Sequence of chain 3.A:
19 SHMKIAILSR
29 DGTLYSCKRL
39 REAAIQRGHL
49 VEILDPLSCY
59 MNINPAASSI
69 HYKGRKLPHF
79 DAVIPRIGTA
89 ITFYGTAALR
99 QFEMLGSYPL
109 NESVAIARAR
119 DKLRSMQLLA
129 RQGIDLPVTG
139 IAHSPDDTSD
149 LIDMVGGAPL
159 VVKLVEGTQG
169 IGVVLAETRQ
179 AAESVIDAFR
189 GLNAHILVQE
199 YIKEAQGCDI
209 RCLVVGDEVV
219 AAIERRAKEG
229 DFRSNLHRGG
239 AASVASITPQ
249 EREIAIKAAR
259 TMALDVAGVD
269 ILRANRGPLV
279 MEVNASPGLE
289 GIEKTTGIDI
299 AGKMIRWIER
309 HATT

Sequence of chain 2.A:
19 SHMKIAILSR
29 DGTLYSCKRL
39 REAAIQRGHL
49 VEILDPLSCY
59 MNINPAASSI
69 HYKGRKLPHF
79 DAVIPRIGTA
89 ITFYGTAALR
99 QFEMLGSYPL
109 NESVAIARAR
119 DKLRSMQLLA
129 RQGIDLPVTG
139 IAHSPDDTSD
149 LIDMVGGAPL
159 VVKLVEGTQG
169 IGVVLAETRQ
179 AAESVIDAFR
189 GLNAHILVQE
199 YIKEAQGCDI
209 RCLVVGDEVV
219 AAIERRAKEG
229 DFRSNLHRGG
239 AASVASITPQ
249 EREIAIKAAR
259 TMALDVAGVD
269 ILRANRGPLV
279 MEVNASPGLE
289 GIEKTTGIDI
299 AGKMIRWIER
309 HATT

The small molecule below binds the protein below.
Small molecule (SMILES): N[C@@H](CCC(=O)O)C(=O)O

Binding-site contacts:
Ligand atom OE2 contacts residue ARG116 of chain 3.A at 3.5 Å.
Ligand atom CG contacts residue ARG98 of chain 2.A at 4.0 Å.
Ligand atom CG contacts residue ARG122 of chain 3.A at 3.2 Å.
Ligand atom CD contacts residue ARG116 of chain 3.A at 3.6 Å.
Ligand atom C contacts residue ARG129 of chain 3.A at 3.2 Å.
Ligand atom N contacts residue ARG122 of chain 3.A at 3.1 Å (salt-bridge).
Ligand atom CB contacts residue LEU126 of chain 3.A at 3.7 Å (hydrophobic).
Ligand atom CD contacts residue VAL112 of chain 2.A at 4.2 Å (hydrophobic).
Ligand atom OE1 contacts residue ARG116 of chain 3.A at 3.4 Å (salt-bridge).
Ligand atom OXT contacts residue LEU126 of chain 3.A at 3.5 Å.
Ligand atom N contacts residue LEU126 of chain 3.A at 3.1 Å (h-bond).
Ligand atom C contacts residue LEU126 of chain 3.A at 3.9 Å (hydrophobic).
Ligand atom OE1 contacts residue ARG122 of chain 3.A at 4.3 Å.
Ligand atom O contacts residue ARG129 of chain 3.A at 3.2 Å.
Ligand atom CG contacts residue ARG116 of chain 3.A at 4.4 Å.
Ligand atom CB contacts residue ARG98 of chain 2.A at 4.4 Å.
Ligand atom O contacts residue MET102 of chain 2.A at 3.4 Å (h-bond).
Ligand atom OXT contacts residue ARG129 of chain 3.A at 2.3 Å (salt-bridge).
Ligand atom CA contacts residue ARG98 of chain 2.A at 3.6 Å.
Ligand atom O contacts residue GLN125 of chain 3.A at 4.0 Å.
Ligand atom CD contacts residue ARG122 of chain 3.A at 3.4 Å.
Ligand atom OE2 contacts residue ARG122 of chain 3.A at 2.2 Å (salt-bridge).
Ligand atom CA contacts residue LEU126 of chain 3.A at 4.0 Å (hydrophobic).
Ligand atom N contacts residue ARG98 of chain 2.A at 3.4 Å.
Ligand atom OE2 contacts residue VAL112 of chain 2.A at 3.6 Å.
Ligand atom N contacts residue GLN125 of chain 3.A at 3.3 Å.
Ligand atom O contacts residue LEU126 of chain 3.A at 4.0 Å.
Ligand atom CA contacts residue ARG122 of chain 3.A at 4.5 Å.
Ligand atom C contacts residue MET102 of chain 2.A at 4.5 Å (hydrophobic).